Sequence of chain 2.A:
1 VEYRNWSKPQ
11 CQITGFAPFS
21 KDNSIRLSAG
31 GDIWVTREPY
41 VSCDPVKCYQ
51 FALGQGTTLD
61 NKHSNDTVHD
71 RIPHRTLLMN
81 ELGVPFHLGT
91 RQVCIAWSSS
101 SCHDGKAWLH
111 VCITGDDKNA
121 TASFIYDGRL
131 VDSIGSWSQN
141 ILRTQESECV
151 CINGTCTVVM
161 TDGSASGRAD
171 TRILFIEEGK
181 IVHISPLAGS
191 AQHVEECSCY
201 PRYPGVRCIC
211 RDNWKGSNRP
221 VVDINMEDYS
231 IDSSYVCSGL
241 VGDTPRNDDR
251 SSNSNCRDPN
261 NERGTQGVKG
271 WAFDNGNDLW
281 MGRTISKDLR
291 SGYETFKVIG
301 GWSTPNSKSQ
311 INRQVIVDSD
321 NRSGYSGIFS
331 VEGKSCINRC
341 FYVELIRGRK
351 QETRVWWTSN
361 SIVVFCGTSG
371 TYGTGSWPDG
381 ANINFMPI

Binding-site contacts:
Ligand atom C3 contacts residue ASP70 of chain 2.A at 3.3 Å.
Ligand atom C6 contacts residue ARG211 of chain 2.A at 3.5 Å.
Ligand atom C4 contacts residue TYR325 of chain 2.A at 4.1 Å (hydrophobic).
Ligand atom O2' contacts residue ASP70 of chain 2.A at 4.0 Å.
Ligand atom ON1 contacts residue GLU195 of chain 2.A at 3.0 Å (salt-bridge).
Ligand atom O1' contacts residue TYR325 of chain 2.A at 3.9 Å.
Ligand atom C5 contacts residue ARG211 of chain 2.A at 3.7 Å.
Ligand atom O3 contacts residue GLU146 of chain 2.A at 3.7 Å.
Ligand atom C5 contacts residue TYR325 of chain 2.A at 4.0 Å (hydrophobic).
Ligand atom C5 contacts residue GLU196 of chain 2.A at 4.2 Å.
Ligand atom CM4 contacts residue ASP70 of chain 2.A at 4.0 Å.
Ligand atom N5 contacts residue ARG211 of chain 2.A at 3.9 Å.
Ligand atom C1 contacts residue ARG211 of chain 2.A at 4.1 Å.
Ligand atom ON1 contacts residue ARG143 of chain 2.A at 4.0 Å.
Ligand atom C4' contacts residue ARG71 of chain 2.A at 3.7 Å.
Ligand atom C2 contacts residue ASP70 of chain 2.A at 2.9 Å.
Ligand atom C2 contacts residue GLU38 of chain 2.A at 4.1 Å.
Ligand atom O4' contacts residue ARG71 of chain 2.A at 2.6 Å (salt-bridge).
Ligand atom CM4 contacts residue TRP97 of chain 2.A at 3.4 Å (hydrophobic).
Ligand atom C2 contacts residue ARG37 of chain 2.A at 3.9 Å.
Ligand atom O2' contacts residue ARG37 of chain 2.A at 3.0 Å (salt-bridge).
Ligand atom C1 contacts residue ASP70 of chain 2.A at 3.6 Å.
Ligand atom O3 contacts residue ASP70 of chain 2.A at 3.6 Å.
Ligand atom O1' contacts residue ARG290 of chain 2.A at 3.6 Å.
Ligand atom C3 contacts residue GLU196 of chain 2.A at 4.0 Å.
Ligand atom C1 contacts residue TYR325 of chain 2.A at 2.8 Å (hydrophobic).
Ligand atom CM4 contacts residue ARG71 of chain 2.A at 4.1 Å.
Ligand atom O2' contacts residue TYR325 of chain 2.A at 3.1 Å (h-bond).
Ligand atom C' contacts residue ASP70 of chain 2.A at 4.0 Å.
Ligand atom O3 contacts residue GLU38 of chain 2.A at 3.4 Å.
Ligand atom C' contacts residue ARG37 of chain 2.A at 4.1 Å.
Ligand atom C3 contacts residue TYR325 of chain 2.A at 3.6 Å (hydrophobic).
Ligand atom C' contacts residue ARG211 of chain 2.A at 4.0 Å.
Ligand atom O1' contacts residue ARG211 of chain 2.A at 3.4 Å (salt-bridge).
Ligand atom C6 contacts residue TYR325 of chain 2.A at 3.5 Å (hydrophobic).
Ligand atom O2' contacts residue ARG290 of chain 2.A at 3.7 Å.
Ligand atom C' contacts residue TYR325 of chain 2.A at 3.1 Å (hydrophobic).
Ligand atom C2 contacts residue TYR325 of chain 2.A at 2.9 Å (hydrophobic).
Ligand atom ON1 contacts residue ARG211 of chain 2.A at 3.4 Å (salt-bridge).
Ligand atom C4 contacts residue GLU196 of chain 2.A at 4.0 Å.

A protein and the small-molecule ligand that binds it are described below.
Small molecule (SMILES): CC(=O)Nc1c(O)cc(C(=O)O)cc1[N+](=O)[O-]